Binding-site contacts:
Ligand atom N2 contacts residue GLN98 of chain 1.A at 2.8 Å (h-bond).
Ligand atom N3 contacts residue GLN98 of chain 1.A at 4.0 Å.
Ligand atom C16 contacts residue ASP104 of chain 1.A at 3.7 Å.
Ligand atom C1 contacts residue SER146 of chain 1.A at 3.7 Å.
Ligand atom C10 contacts residue LEU163 of chain 1.A at 4.0 Å (hydrophobic).
Ligand atom C15 contacts residue SER146 of chain 1.A at 3.8 Å.
Ligand atom C15 contacts residue ASN101 of chain 1.A at 3.2 Å.
Ligand atom C11 contacts residue LEU163 of chain 1.A at 3.8 Å (hydrophobic).
Ligand atom C16 contacts residue ASN101 of chain 1.A at 3.8 Å.
Ligand atom C11 contacts residue MET95 of chain 1.A at 3.8 Å (hydrophobic).
Ligand atom C4 contacts residue ASN101 of chain 1.A at 4.1 Å.
Ligand atom C9 contacts residue LEU97 of chain 1.A at 4.0 Å (hydrophobic).
Ligand atom C11 contacts residue CYS79 of chain 1.A at 3.8 Å (hydrophobic).
Ligand atom N contacts residue LEU163 of chain 1.A at 3.8 Å.
Ligand atom C12 contacts residue LYS51 of chain 1.A at 3.8 Å.
Ligand atom C12 contacts residue LEU163 of chain 1.A at 3.5 Å (hydrophobic).
Ligand atom C12 contacts residue ILE36 of chain 1.A at 3.6 Å (hydrophobic).
Ligand atom C8 contacts residue ILE36 of chain 1.A at 3.6 Å (hydrophobic).
Ligand atom N3 contacts residue CYS79 of chain 1.A at 3.7 Å.
Ligand atom C8 contacts residue LEU163 of chain 1.A at 3.9 Å (hydrophobic).
Ligand atom C5 contacts residue ILE28 of chain 1.A at 3.5 Å (hydrophobic).
Ligand atom C17 contacts residue ASN101 of chain 1.A at 3.7 Å.
Ligand atom N3 contacts residue GLN96 of chain 1.A at 2.9 Å (h-bond).
Ligand atom N2 contacts residue LEU97 of chain 1.A at 3.7 Å.
Ligand atom C9 contacts residue GLN98 of chain 1.A at 3.7 Å.
Ligand atom C13 contacts residue LEU163 of chain 1.A at 3.9 Å (hydrophobic).
Ligand atom C11 contacts residue GLN96 of chain 1.A at 3.8 Å.
Ligand atom C17 contacts residue SER146 of chain 1.A at 4.0 Å.
Ligand atom C10 contacts residue ALA49 of chain 1.A at 4.0 Å (hydrophobic).
Ligand atom C10 contacts residue GLN96 of chain 1.A at 4.0 Å.
Ligand atom C10 contacts residue GLN98 of chain 1.A at 3.8 Å.
Ligand atom N3 contacts residue ALA49 of chain 1.A at 3.7 Å.
Ligand atom C14 contacts residue ASN101 of chain 1.A at 3.4 Å.
Ligand atom N contacts residue ILE36 of chain 1.A at 3.6 Å.
Ligand atom C contacts residue SER146 of chain 1.A at 3.6 Å.
Ligand atom C13 contacts residue ILE36 of chain 1.A at 3.5 Å (hydrophobic).
Ligand atom C17 contacts residue ALA103 of chain 1.A at 3.8 Å (hydrophobic).
Ligand atom C14 contacts residue LEU163 of chain 1.A at 3.9 Å (hydrophobic).
Ligand atom C17 contacts residue ASP104 of chain 1.A at 3.4 Å.
Ligand atom C14 contacts residue SER146 of chain 1.A at 3.7 Å.

This small molecule binds to this protein.
Small molecule (SMILES): c1ccc(Oc2ccc(Nc3ncnc4[nH]ccc34)cc2)cc1

Sequence of chain 1.A:
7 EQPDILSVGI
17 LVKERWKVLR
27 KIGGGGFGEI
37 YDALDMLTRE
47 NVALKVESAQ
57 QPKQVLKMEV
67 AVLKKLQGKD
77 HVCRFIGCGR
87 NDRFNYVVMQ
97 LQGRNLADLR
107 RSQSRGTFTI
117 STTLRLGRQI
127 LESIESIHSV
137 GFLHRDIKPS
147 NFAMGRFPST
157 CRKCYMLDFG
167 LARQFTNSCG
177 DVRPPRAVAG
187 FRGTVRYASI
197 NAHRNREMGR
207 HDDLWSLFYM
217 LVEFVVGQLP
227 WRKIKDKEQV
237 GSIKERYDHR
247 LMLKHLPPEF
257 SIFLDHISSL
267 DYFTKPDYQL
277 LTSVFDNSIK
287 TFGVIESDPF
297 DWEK